A small-molecule ligand and the protein it binds are described below.
Small molecule (SMILES): CCCCCCCCCCO[C@@H]1O[C@H](CO)[C@@H](O[C@H]2O[C@H](CO)[C@@H](O)[C@H](O)[C@H]2O)[C@H](O)[C@H]1O

Binding-site contacts:
Ligand atom C19 contacts residue LEU43 of chain 1.P at 4.0 Å (hydrophobic).
Ligand atom C1 contacts residue PHE69 of chain 1.T at 3.7 Å (hydrophobic).
Ligand atom C4 contacts residue TRP62 of chain 1.T at 4.1 Å (hydrophobic).
Ligand atom O61 contacts residue TRP34 of chain 1.P at 3.3 Å (h-bond).
Ligand atom C34 contacts residue LEU47 of chain 1.P at 4.5 Å (hydrophobic).
Ligand atom C57 contacts residue TRP62 of chain 1.T at 3.4 Å (hydrophobic).
Ligand atom O6 contacts residue GLY63 of chain 1.T at 3.6 Å (h-bond).
Ligand atom C11 contacts residue TRP62 of chain 1.T at 4.3 Å (hydrophobic).
Ligand atom O16 contacts residue PHE69 of chain 1.T at 4.0 Å.
Ligand atom C11 contacts residue GLY63 of chain 1.T at 3.3 Å.
Ligand atom C18 contacts residue TRP34 of chain 1.P at 4.5 Å (hydrophobic).
Ligand atom C10 contacts residue TRP62 of chain 1.T at 4.4 Å (hydrophobic).
Ligand atom C4 contacts residue TRP34 of chain 1.P at 3.9 Å (hydrophobic).
Ligand atom C6 contacts residue MET40 of chain 1.P at 4.2 Å (hydrophobic).
Ligand atom O1 contacts residue GLY63 of chain 1.T at 3.9 Å.
Ligand atom C3 contacts residue TRP62 of chain 1.T at 4.4 Å (hydrophobic).
Ligand atom C57 contacts residue TRP34 of chain 1.P at 3.5 Å (hydrophobic).
Ligand atom C25 contacts residue LEU43 of chain 1.P at 4.5 Å (hydrophobic).
Ligand atom O6 contacts residue TRP62 of chain 1.T at 4.0 Å.
Ligand atom O5 contacts residue MET40 of chain 1.P at 3.5 Å (h-bond).
Ligand atom C6 contacts residue TRP34 of chain 1.P at 4.0 Å (hydrophobic).
Ligand atom C9 contacts residue GLY63 of chain 1.T at 3.8 Å.
Ligand atom C2 contacts residue PHE69 of chain 1.T at 4.0 Å (hydrophobic).
Ligand atom C6 contacts residue PHE69 of chain 1.T at 4.2 Å (hydrophobic).
Ligand atom C4 contacts residue MET40 of chain 1.P at 3.8 Å (hydrophobic).
Ligand atom O61 contacts residue MET40 of chain 1.P at 3.2 Å (h-bond).
Ligand atom C25 contacts residue LEU31 of chain 1.P at 4.3 Å (hydrophobic).
Ligand atom O1 contacts residue TRP62 of chain 1.T at 3.9 Å.
Ligand atom C57 contacts residue MET40 of chain 1.P at 3.9 Å (hydrophobic).
Ligand atom C19 contacts residue TRP34 of chain 1.P at 4.1 Å (hydrophobic).
Ligand atom O16 contacts residue TRP34 of chain 1.P at 3.6 Å.
Ligand atom O5 contacts residue TRP34 of chain 1.P at 3.1 Å.
Ligand atom O61 contacts residue SER61 of chain 1.T at 3.7 Å.
Ligand atom C57 contacts residue SER61 of chain 1.T at 3.5 Å.

Sequence of chain 1.T:
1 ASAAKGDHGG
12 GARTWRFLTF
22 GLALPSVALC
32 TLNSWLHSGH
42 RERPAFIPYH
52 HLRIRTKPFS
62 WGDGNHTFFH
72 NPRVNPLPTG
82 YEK

Sequence of chain 1.P:
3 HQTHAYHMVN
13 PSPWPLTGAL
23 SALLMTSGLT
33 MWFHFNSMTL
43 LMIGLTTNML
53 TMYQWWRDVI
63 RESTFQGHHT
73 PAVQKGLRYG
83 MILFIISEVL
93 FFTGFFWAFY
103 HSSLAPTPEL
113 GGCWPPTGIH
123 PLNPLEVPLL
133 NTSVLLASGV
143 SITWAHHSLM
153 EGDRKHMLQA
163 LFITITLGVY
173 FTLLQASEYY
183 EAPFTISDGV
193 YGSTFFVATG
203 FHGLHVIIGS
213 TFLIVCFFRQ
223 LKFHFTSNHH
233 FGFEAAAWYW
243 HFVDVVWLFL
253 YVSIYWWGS